This protein binds this small molecule.
Small molecule (SMILES): CC(=O)N[C@H]1[C@H](O[C@H]2[C@H](O)[C@@H](NC(C)=O)CO[C@@H]2CO)O[C@H](CO)[C@@H](O)[C@@H]1O

Sequence of chain 1.A:
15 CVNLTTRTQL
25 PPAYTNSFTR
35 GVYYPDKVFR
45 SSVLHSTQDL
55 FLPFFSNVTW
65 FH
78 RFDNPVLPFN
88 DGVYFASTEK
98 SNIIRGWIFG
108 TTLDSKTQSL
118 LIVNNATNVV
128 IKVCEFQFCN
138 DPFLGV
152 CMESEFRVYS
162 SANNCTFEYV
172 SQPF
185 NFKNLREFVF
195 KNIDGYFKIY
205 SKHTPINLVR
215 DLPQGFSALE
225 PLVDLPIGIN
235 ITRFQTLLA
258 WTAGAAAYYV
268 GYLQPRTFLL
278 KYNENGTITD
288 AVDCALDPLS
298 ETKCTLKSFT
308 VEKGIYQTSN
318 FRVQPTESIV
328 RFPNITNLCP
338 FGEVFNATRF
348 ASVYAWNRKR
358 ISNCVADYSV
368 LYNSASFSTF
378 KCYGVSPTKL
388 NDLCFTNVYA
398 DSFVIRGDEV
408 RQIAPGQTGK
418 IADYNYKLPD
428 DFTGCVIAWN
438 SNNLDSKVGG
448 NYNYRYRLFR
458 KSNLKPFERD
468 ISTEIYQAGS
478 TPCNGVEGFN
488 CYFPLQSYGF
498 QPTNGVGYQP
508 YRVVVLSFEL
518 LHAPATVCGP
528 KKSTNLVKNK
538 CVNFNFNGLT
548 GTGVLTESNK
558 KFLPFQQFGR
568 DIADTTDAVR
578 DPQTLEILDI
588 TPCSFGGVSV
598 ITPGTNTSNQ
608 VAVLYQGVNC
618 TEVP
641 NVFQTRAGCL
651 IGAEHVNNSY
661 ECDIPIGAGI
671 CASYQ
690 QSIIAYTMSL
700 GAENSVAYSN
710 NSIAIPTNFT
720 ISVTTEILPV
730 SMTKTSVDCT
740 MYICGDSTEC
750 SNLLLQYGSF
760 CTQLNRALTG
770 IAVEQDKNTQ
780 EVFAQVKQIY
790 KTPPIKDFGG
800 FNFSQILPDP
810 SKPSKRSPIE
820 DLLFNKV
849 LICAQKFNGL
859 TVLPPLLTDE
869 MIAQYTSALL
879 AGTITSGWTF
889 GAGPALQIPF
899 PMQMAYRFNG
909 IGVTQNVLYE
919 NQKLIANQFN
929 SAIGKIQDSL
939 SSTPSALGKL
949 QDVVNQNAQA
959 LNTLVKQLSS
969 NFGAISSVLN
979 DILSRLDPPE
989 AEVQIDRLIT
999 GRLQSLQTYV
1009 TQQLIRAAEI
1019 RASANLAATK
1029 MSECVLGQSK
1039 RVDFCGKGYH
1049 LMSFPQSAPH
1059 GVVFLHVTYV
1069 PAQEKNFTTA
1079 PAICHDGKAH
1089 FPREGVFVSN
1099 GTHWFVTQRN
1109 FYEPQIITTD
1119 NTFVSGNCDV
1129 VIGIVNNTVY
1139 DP

Binding-site contacts:
Ligand atom C2 contacts residue ASN122 of chain 1.A at 2.4 Å.
Ligand atom O7 contacts residue ASN122 of chain 1.A at 3.4 Å (h-bond).
Ligand atom C3 contacts residue ASN122 of chain 1.A at 3.8 Å.
Ligand atom C5 contacts residue ASN125 of chain 1.A at 3.4 Å.
Ligand atom O7 contacts residue GLU154 of chain 1.A at 3.8 Å.
Ligand atom O5 contacts residue ASN122 of chain 1.A at 2.4 Å (h-bond).
Ligand atom O6 contacts residue LYS129 of chain 1.A at 4.4 Å.
Ligand atom N2 contacts residue THR124 of chain 1.A at 4.4 Å.
Ligand atom C6 contacts residue ASN125 of chain 1.A at 4.2 Å.
Ligand atom C5 contacts residue ASN122 of chain 1.A at 3.7 Å.
Ligand atom C8 contacts residue GLU154 of chain 1.A at 4.3 Å.
Ligand atom N2 contacts residue ASN122 of chain 1.A at 2.9 Å (h-bond).
Ligand atom C8 contacts residue ALA123 of chain 1.A at 4.1 Å (hydrophobic).
Ligand atom O5 contacts residue VAL127 of chain 1.A at 3.9 Å.
Ligand atom C1 contacts residue ASN122 of chain 1.A at 1.4 Å.
Ligand atom O6 contacts residue VAL127 of chain 1.A at 4.2 Å.
Ligand atom C6 contacts residue VAL127 of chain 1.A at 3.9 Å (hydrophobic).
Ligand atom C7 contacts residue GLU154 of chain 1.A at 4.3 Å.
Ligand atom C4 contacts residue ASN122 of chain 1.A at 4.2 Å.
Ligand atom C8 contacts residue ASN122 of chain 1.A at 4.2 Å.
Ligand atom C1 contacts residue ASN125 of chain 1.A at 3.3 Å.
Ligand atom C7 contacts residue ASN122 of chain 1.A at 3.3 Å.
Ligand atom O5 contacts residue ASN125 of chain 1.A at 3.3 Å (h-bond).